Binding-site contacts:
Ligand atom CG contacts residue TYR217 of chain 1.B at 3.5 Å (hydrophobic).
Ligand atom OE1 contacts residue SER200 of chain 1.B at 3.2 Å (h-bond).
Ligand atom OD2 contacts residue SO41 of chain 1.L at 2.9 Å (h-bond).
Ligand atom NH1 contacts residue ZK21 of chain 1.O at 3.7 Å.
Ligand atom O contacts residue ASN74 of chain 1.B at 2.9 Å (h-bond).
Ligand atom CD contacts residue TYR26 of chain 1.B at 3.4 Å (hydrophobic).
Ligand atom CD contacts residue ARG107 of chain 1.B at 3.4 Å.
Ligand atom C contacts residue SER247 of chain 1.B at 3.6 Å.
Ligand atom CB contacts residue ASN74 of chain 1.B at 3.7 Å.
Ligand atom NH2 contacts residue ZK21 of chain 1.O at 3.3 Å.
Ligand atom CG contacts residue TYR26 of chain 1.B at 3.5 Å (hydrophobic).
Ligand atom O contacts residue PHE269 of chain 1.B at 3.5 Å.
Ligand atom CB contacts residue ZK21 of chain 1.O at 2.8 Å.
Ligand atom CA contacts residue ZK21 of chain 1.O at 3.5 Å.
Ligand atom SG contacts residue ZK21 of chain 1.O at 1.8 Å.
Ligand atom O contacts residue PHE269 of chain 1.B at 3.5 Å.
Ligand atom O contacts residue GLN222 of chain 1.B at 2.9 Å (h-bond).
Ligand atom CD contacts residue SER200 of chain 1.B at 3.1 Å.
Ligand atom O contacts residue SER247 of chain 1.B at 2.6 Å (h-bond).
Ligand atom CD contacts residue SER55 of chain 1.B at 3.4 Å.
Ligand atom CB contacts residue TYR217 of chain 1.B at 3.6 Å (hydrophobic).
Ligand atom CB contacts residue TYR26 of chain 1.B at 3.6 Å (hydrophobic).
Ligand atom CG contacts residue SO41 of chain 1.L at 3.7 Å.
Ligand atom N contacts residue TYR26 of chain 1.B at 3.1 Å (h-bond).
Ligand atom OE1 contacts residue ARG175 of chain 1.B at 2.8 Å (salt-bridge).
Ligand atom O contacts residue SER294 of chain 1.B at 2.8 Å (h-bond).
Ligand atom CB contacts residue TYR264 of chain 1.B at 3.4 Å (hydrophobic).
Ligand atom O contacts residue ZK21 of chain 1.O at 3.7 Å.
Ligand atom CG2 contacts residue ARG107 of chain 1.B at 3.5 Å.
Ligand atom CB contacts residue SO41 of chain 1.L at 3.6 Å.
Ligand atom OE2 contacts residue ARG72 of chain 1.B at 2.9 Å (salt-bridge).
Ligand atom SG contacts residue TYR26 of chain 1.B at 3.6 Å (h-bond).
Ligand atom OE2 contacts residue SER55 of chain 1.B at 3.6 Å.
Ligand atom OE1 contacts residue TYR26 of chain 1.B at 3.7 Å.
Ligand atom OE2 contacts residue GLY201 of chain 1.B at 3.5 Å (h-bond).
Ligand atom OE2 contacts residue ASN74 of chain 1.B at 3.0 Å (h-bond).
Ligand atom CA contacts residue TYR26 of chain 1.B at 3.6 Å (hydrophobic).
Ligand atom OE2 contacts residue ARG107 of chain 1.B at 2.5 Å (salt-bridge).
Ligand atom OE1 contacts residue SER55 of chain 1.B at 2.6 Å (h-bond).
Ligand atom OE2 contacts residue SER200 of chain 1.B at 2.5 Å (h-bond).

Sequence of chain 1.B:
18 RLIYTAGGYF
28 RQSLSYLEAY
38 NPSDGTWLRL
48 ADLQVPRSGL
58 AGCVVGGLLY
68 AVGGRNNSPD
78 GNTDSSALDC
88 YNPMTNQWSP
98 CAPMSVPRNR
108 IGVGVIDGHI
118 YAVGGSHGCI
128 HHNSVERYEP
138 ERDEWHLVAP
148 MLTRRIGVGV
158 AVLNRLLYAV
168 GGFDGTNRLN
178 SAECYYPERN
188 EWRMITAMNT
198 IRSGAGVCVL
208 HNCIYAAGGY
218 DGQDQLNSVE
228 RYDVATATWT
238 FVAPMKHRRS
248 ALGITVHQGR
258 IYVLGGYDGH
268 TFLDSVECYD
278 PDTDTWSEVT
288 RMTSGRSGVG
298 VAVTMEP

A protein and the small-molecule ligand that binds it are described below.
Small molecule (SMILES): CC(=O)N[C@@H](C)C(=O)N[C@@H](CCCN=C(N)N)C(=O)N[C@@H](CS)C(=O)N[C@@H](CC(=O)O)C(=O)N1CCC[C@H]1C(=O)N[C@@H](CCC(=O)O)C(=O)N[C@H](C(=O)N[C@H](C)C(=O)N[C@@H](CCC(=O)O)C(=O)N[C@@H](CS)C(N)=O)[C@@H](C)O